A small-molecule ligand and the protein it binds are described below.
Small molecule (SMILES): CC(=O)N[C@H]1[C@H](O[C@H]2[C@H](O)[C@@H](NC(C)=O)CO[C@@H]2CO)O[C@H](CO)[C@@H](O[C@@H]2O[C@H](CO[C@H]3O[C@H](CO[C@H]4O[C@H](CO)[C@@H](O)[C@H](O)[C@@H]4O)[C@@H](O)[C@H](O)[C@@H]3O)[C@@H](O)[C@H](O[C@H]3O[C@H](CO)[C@@H](O)[C@H](O)[C@@H]3O[C@H]3O[C@H](CO)[C@@H](O)[C@H](O)[C@@H]3O)[C@@H]2O)[C@@H]1O

Binding-site contacts:
Ligand atom C1 contacts residue SER564 of chain 1.D at 3.4 Å.
Ligand atom C8 contacts residue ASP586 of chain 1.D at 4.0 Å.
Ligand atom C5 contacts residue TYR467 of chain 1.D at 3.8 Å (hydrophobic).
Ligand atom O4 contacts residue PHE492 of chain 1.D at 3.9 Å.
Ligand atom N2 contacts residue ASP586 of chain 1.D at 2.8 Å (salt-bridge).
Ligand atom C8 contacts residue VAL584 of chain 1.D at 3.9 Å (hydrophobic).
Ligand atom O5 contacts residue SER564 of chain 1.D at 3.7 Å.
Ligand atom O5 contacts residue SER539 of chain 1.D at 2.8 Å (h-bond).
Ligand atom O6 contacts residue SER539 of chain 1.D at 3.4 Å (h-bond).
Ligand atom O4 contacts residue TYR467 of chain 1.D at 3.7 Å.
Ligand atom C3 contacts residue ASP586 of chain 1.D at 3.9 Å.
Ligand atom C5 contacts residue SER539 of chain 1.D at 3.5 Å.
Ligand atom C2 contacts residue ASP586 of chain 1.D at 3.4 Å.
Ligand atom C5 contacts residue PHE492 of chain 1.D at 3.8 Å (hydrophobic).
Ligand atom O6 contacts residue PHE492 of chain 1.D at 3.2 Å.
Ligand atom C3 contacts residue PHE492 of chain 1.D at 4.0 Å (hydrophobic).
Ligand atom C4 contacts residue PHE492 of chain 1.D at 4.2 Å (hydrophobic).
Ligand atom C6 contacts residue SER539 of chain 1.D at 3.2 Å.
Ligand atom O5 contacts residue ASP537 of chain 1.D at 4.2 Å.
Ligand atom C8 contacts residue ILE605 of chain 1.D at 3.6 Å (hydrophobic).
Ligand atom N2 contacts residue ASN562 of chain 1.D at 2.8 Å (h-bond).
Ligand atom C6 contacts residue TYR467 of chain 1.D at 3.6 Å (hydrophobic).
Ligand atom O6 contacts residue PRO515 of chain 1.D at 4.1 Å.
Ligand atom C7 contacts residue ASN565 of chain 1.D at 4.3 Å.
Ligand atom O6 contacts residue LEU540 of chain 1.D at 3.6 Å.
Ligand atom C3 contacts residue ASN562 of chain 1.D at 3.7 Å.
Ligand atom C6 contacts residue LEU540 of chain 1.D at 3.3 Å (hydrophobic).
Ligand atom C7 contacts residue ASN562 of chain 1.D at 3.8 Å.
Ligand atom C8 contacts residue ASN565 of chain 1.D at 3.6 Å.
Ligand atom C7 contacts residue ASP586 of chain 1.D at 3.8 Å.
Ligand atom C1 contacts residue ASP586 of chain 1.D at 3.1 Å.
Ligand atom C4 contacts residue ASN562 of chain 1.D at 4.2 Å.
Ligand atom C5 contacts residue ASN562 of chain 1.D at 3.6 Å.
Ligand atom C1 contacts residue SER539 of chain 1.D at 3.8 Å.
Ligand atom C5 contacts residue ASN565 of chain 1.D at 4.2 Å.
Ligand atom C5 contacts residue SER564 of chain 1.D at 3.8 Å.
Ligand atom C2 contacts residue ASN562 of chain 1.D at 2.4 Å.
Ligand atom O6 contacts residue TYR467 of chain 1.D at 3.2 Å.
Ligand atom C1 contacts residue ASN562 of chain 1.D at 1.4 Å.
Ligand atom O5 contacts residue ASN562 of chain 1.D at 2.4 Å (h-bond).

Sequence of chain 1.D:
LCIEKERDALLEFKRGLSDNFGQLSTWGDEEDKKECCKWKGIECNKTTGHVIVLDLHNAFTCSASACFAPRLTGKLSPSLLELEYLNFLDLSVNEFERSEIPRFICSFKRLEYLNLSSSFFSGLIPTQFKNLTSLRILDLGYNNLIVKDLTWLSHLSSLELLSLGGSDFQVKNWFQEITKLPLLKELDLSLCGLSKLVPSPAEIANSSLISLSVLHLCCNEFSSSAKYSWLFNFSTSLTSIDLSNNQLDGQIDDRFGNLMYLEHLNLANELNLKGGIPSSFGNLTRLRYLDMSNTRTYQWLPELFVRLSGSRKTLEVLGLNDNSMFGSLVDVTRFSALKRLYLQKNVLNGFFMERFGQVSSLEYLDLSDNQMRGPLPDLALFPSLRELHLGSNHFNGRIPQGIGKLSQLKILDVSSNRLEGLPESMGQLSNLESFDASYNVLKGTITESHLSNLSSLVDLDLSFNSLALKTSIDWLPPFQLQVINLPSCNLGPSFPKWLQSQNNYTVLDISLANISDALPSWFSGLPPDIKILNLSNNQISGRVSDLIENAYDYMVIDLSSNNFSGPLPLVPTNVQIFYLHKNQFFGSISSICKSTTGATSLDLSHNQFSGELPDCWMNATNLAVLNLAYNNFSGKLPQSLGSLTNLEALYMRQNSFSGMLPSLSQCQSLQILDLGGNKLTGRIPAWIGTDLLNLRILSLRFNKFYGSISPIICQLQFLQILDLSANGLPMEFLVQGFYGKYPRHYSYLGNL